This protein binds this small molecule.
Small molecule (SMILES): [H]/N=C(/N)c1cc2cccc(-c3ccc(C)c(N)n3)c2s1

Sequence of chain 1.A:
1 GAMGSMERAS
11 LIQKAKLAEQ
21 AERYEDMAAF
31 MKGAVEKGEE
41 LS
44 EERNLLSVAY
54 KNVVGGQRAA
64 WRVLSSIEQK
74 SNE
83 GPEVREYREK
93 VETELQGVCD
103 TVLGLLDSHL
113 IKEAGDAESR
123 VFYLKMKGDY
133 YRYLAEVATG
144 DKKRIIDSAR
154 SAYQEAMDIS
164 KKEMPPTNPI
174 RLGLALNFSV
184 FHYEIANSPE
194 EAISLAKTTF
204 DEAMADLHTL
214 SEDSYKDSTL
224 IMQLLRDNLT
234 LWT

Sequence of chain 1.B:
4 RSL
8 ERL

Binding-site contacts:
Ligand atom C05 contacts residue GLU44 of chain 1.A at 4.3 Å.
Ligand atom C17 contacts residue VAL51 of chain 1.A at 4.2 Å (hydrophobic).
Ligand atom C02 contacts residue GLU44 of chain 1.A at 3.7 Å.
Ligand atom N20 contacts residue VAL51 of chain 1.A at 3.5 Å.
Ligand atom C10 contacts residue ASN47 of chain 1.A at 3.7 Å.
Ligand atom C18 contacts residue LEU48 of chain 1.A at 4.4 Å (hydrophobic).
Ligand atom N19 contacts residue GLU19 of chain 1.A at 2.9 Å (salt-bridge).
Ligand atom C18 contacts residue VAL51 of chain 1.A at 4.2 Å (hydrophobic).
Ligand atom C16 contacts residue ASN47 of chain 1.A at 4.3 Å.
Ligand atom N06 contacts residue GLU44 of chain 1.A at 4.1 Å.
Ligand atom N20 contacts residue GLU19 of chain 1.A at 2.5 Å (salt-bridge).
Ligand atom S15 contacts residue GLU44 of chain 1.A at 4.5 Å.
Ligand atom C17 contacts residue ASN47 of chain 1.A at 3.9 Å.
Ligand atom S15 contacts residue ASN47 of chain 1.A at 4.3 Å.
Ligand atom C04 contacts residue CSO43 of chain 1.A at 3.1 Å.
Ligand atom C12 contacts residue ASN47 of chain 1.A at 3.3 Å.
Ligand atom C14 contacts residue ASN47 of chain 1.A at 3.7 Å.
Ligand atom C03 contacts residue GLU44 of chain 1.A at 4.0 Å.
Ligand atom C07 contacts residue GLU44 of chain 1.A at 3.8 Å.
Ligand atom C01 contacts residue GLU44 of chain 1.A at 3.9 Å.
Ligand atom C12 contacts residue LEU10 of chain 1.B at 4.5 Å (hydrophobic).
Ligand atom C09 contacts residue ASN47 of chain 1.A at 4.0 Å.
Ligand atom C03 contacts residue CSO43 of chain 1.A at 3.4 Å.
Ligand atom C04 contacts residue GLU44 of chain 1.A at 4.0 Å.
Ligand atom C05 contacts residue CSO43 of chain 1.A at 4.3 Å.
Ligand atom N19 contacts residue LEU48 of chain 1.A at 3.5 Å.
Ligand atom C13 contacts residue ASN47 of chain 1.A at 3.5 Å.
Ligand atom C18 contacts residue GLU19 of chain 1.A at 3.5 Å.
Ligand atom C11 contacts residue ASN47 of chain 1.A at 3.5 Å.
Ligand atom N08 contacts residue GLU44 of chain 1.A at 3.6 Å.